Binding-site contacts:
Ligand atom O5 contacts residue ASN87 of chain 10.B at 2.3 Å (h-bond).
Ligand atom C5 contacts residue LEU151 of chain 10.B at 4.1 Å (hydrophobic).
Ligand atom C4 contacts residue LEU151 of chain 10.B at 4.4 Å (hydrophobic).
Ligand atom C4 contacts residue ASN87 of chain 10.B at 4.2 Å.
Ligand atom C7 contacts residue ASN87 of chain 10.B at 3.6 Å.
Ligand atom C1 contacts residue SER89 of chain 10.B at 4.5 Å.
Ligand atom O4 contacts residue LEU151 of chain 10.B at 3.7 Å.
Ligand atom C2 contacts residue ASN87 of chain 10.B at 2.4 Å.
Ligand atom O7 contacts residue ASN87 of chain 10.B at 3.9 Å.
Ligand atom C3 contacts residue ASN87 of chain 10.B at 3.7 Å.
Ligand atom O5 contacts residue SER79 of chain 10.B at 4.4 Å.
Ligand atom O6 contacts residue LEU151 of chain 10.B at 3.4 Å.
Ligand atom C5 contacts residue ASN87 of chain 10.B at 3.7 Å.
Ligand atom O7 contacts residue ASP85 of chain 10.B at 4.3 Å.
Ligand atom C1 contacts residue ASN87 of chain 10.B at 1.4 Å.
Ligand atom O5 contacts residue SER89 of chain 10.B at 4.1 Å.
Ligand atom C6 contacts residue LEU151 of chain 10.B at 3.8 Å (hydrophobic).
Ligand atom C5 contacts residue SER89 of chain 10.B at 4.3 Å.
Ligand atom N2 contacts residue ASN87 of chain 10.B at 2.9 Å (h-bond).

This protein binds this small molecule.
Small molecule (SMILES): CC(=O)N[C@@H]1[C@@H](O)[C@H](O)[C@@H](CO)O[C@H]1O

Sequence of chain 10.B:
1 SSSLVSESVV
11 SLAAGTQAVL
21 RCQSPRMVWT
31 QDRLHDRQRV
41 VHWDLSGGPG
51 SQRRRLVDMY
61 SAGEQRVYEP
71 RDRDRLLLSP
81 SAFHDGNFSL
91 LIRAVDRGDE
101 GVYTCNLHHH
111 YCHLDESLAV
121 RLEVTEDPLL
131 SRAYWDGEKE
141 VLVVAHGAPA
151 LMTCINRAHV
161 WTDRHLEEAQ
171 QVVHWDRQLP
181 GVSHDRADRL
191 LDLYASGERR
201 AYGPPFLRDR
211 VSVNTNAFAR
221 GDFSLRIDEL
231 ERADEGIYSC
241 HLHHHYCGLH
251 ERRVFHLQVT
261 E